A small-molecule ligand and the protein it binds are described below.
Small molecule (SMILES): CC(=O)N[C@@H]1[C@@H](O)[C@H](O)[C@@H](CO)O[C@H]1O

Sequence of chain 1.B:
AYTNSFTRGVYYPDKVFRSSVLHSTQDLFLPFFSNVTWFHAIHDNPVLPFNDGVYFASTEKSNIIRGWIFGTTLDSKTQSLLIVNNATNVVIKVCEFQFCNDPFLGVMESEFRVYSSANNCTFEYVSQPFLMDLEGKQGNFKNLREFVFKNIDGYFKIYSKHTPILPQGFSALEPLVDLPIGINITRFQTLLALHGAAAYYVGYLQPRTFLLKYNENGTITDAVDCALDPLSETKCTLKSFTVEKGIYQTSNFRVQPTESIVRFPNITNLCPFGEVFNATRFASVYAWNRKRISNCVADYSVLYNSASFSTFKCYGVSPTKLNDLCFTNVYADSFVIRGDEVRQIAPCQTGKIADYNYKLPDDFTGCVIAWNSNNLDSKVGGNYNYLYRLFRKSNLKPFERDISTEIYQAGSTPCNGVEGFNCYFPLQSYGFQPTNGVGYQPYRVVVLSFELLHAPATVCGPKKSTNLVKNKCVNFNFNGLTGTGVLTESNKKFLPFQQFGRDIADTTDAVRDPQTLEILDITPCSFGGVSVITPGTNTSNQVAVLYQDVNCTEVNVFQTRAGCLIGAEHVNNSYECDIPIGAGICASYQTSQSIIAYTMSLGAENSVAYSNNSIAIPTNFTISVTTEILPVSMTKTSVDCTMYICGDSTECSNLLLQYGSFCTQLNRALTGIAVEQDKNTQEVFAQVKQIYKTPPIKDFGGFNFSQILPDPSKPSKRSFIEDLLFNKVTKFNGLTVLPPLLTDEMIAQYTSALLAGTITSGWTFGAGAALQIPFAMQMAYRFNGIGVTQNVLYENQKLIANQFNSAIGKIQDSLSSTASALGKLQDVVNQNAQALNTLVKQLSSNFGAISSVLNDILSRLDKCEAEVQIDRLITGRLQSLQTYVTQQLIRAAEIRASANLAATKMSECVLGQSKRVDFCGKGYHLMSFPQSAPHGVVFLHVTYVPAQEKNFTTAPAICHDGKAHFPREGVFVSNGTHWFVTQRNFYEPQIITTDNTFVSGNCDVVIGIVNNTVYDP

Binding-site contacts:
Ligand atom C7 contacts residue GLY330 of chain 1.B at 3.9 Å.
Ligand atom C1 contacts residue ASN334 of chain 1.B at 1.4 Å.
Ligand atom C8 contacts residue PHE333 of chain 1.B at 4.5 Å (hydrophobic).
Ligand atom C7 contacts residue ASN334 of chain 1.B at 4.0 Å.
Ligand atom C4 contacts residue ASN334 of chain 1.B at 4.2 Å.
Ligand atom O7 contacts residue GLY330 of chain 1.B at 4.2 Å.
Ligand atom O5 contacts residue ASN334 of chain 1.B at 2.3 Å (h-bond).
Ligand atom N2 contacts residue ASN334 of chain 1.B at 3.0 Å (h-bond).
Ligand atom C3 contacts residue ASN334 of chain 1.B at 3.8 Å.
Ligand atom C2 contacts residue ASN334 of chain 1.B at 2.5 Å.
Ligand atom C8 contacts residue GLY330 of chain 1.B at 3.7 Å.
Ligand atom C5 contacts residue ASN334 of chain 1.B at 3.6 Å.
Ligand atom N2 contacts residue GLY330 of chain 1.B at 4.2 Å.
Ligand atom C8 contacts residue LEU359 of chain 1.B at 4.2 Å (hydrophobic).
Ligand atom C8 contacts residue PHE329 of chain 1.B at 3.9 Å (hydrophobic).